Binding-site contacts:
Ligand atom C8 contacts residue LYS90 of chain 1.NA at 3.3 Å.
Ligand atom C4 contacts residue LYS90 of chain 1.NA at 3.9 Å.
Ligand atom C6 contacts residue LYS90 of chain 1.NA at 3.0 Å.
Ligand atom C5 contacts residue LYS90 of chain 1.NA at 3.3 Å.
Ligand atom N1 contacts residue LYS90 of chain 1.NA at 3.3 Å (salt-bridge).
Ligand atom C7 contacts residue LYS90 of chain 1.NA at 2.9 Å.

Sequence of chain 1.NA:
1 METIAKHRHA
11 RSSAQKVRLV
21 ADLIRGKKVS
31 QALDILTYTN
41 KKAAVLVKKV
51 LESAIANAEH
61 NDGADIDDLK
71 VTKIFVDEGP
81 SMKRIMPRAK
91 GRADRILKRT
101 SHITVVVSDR

This small molecule binds to this protein.
Small molecule (SMILES): CC[C@H]1NC(=O)[C@@H](NC(=O)c2ncccc2O)[C@@H](C)OC(=O)[C@H](c2ccccc2)NC(=O)[C@@H]2CC(=O)[C@H](CS[C@@H]3CN4CCC3CC4)CN2C(=O)[C@H](Cc2ccc(N(C)C)cc2)N(C)C(=O)[C@@H]2CCCN2C1=O